Sequence of chain 1.A:
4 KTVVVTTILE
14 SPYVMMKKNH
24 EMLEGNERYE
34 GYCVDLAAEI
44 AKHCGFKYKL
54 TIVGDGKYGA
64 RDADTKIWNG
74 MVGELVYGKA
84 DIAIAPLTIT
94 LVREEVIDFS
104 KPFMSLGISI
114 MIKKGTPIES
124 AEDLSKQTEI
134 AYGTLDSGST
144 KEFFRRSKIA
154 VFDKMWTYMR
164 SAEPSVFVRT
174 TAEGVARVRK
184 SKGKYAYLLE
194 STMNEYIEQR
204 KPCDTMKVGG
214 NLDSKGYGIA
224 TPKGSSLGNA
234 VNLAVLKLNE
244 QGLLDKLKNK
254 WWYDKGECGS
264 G

Binding-site contacts:
Ligand atom N1 contacts residue PRO105 of chain 1.B at 3.1 Å (h-bond).
Ligand atom C10 contacts residue PRO105 of chain 1.B at 3.4 Å (hydrophobic).
Ligand atom C19 contacts residue PHE106 of chain 1.B at 3.1 Å (hydrophobic).
Ligand atom C16 contacts residue PRO105 of chain 1.A at 3.0 Å (hydrophobic).
Ligand atom C11 contacts residue PRO105 of chain 1.B at 3.5 Å (hydrophobic).
Ligand atom O4 contacts residue PRO105 of chain 1.A at 3.4 Å.
Ligand atom N3 contacts residue PRO105 of chain 1.A at 3.0 Å (h-bond).
Ligand atom C7 contacts residue SER108 of chain 1.A at 3.5 Å.
Ligand atom O1 contacts residue LYS104 of chain 1.B at 3.4 Å.
Ligand atom C15 contacts residue PRO105 of chain 1.B at 3.1 Å (hydrophobic).
Ligand atom C8 contacts residue SER108 of chain 1.B at 3.2 Å.
Ligand atom C10 contacts residue GLY219 of chain 1.B at 3.6 Å.
Ligand atom C4 contacts residue GLY219 of chain 1.A at 3.7 Å.
Ligand atom C1 contacts residue SER108 of chain 1.B at 3.7 Å.
Ligand atom C21 contacts residue SER108 of chain 1.A at 3.6 Å.
Ligand atom C18 contacts residue PHE106 of chain 1.B at 3.6 Å (hydrophobic).
Ligand atom N3 contacts residue LEU239 of chain 1.A at 3.6 Å.
Ligand atom C3 contacts residue PRO105 of chain 1.A at 3.4 Å (hydrophobic).
Ligand atom C3 contacts residue LYS218 of chain 1.A at 3.5 Å.
Ligand atom N4 contacts residue PRO105 of chain 1.A at 3.4 Å (h-bond).
Ligand atom C5 contacts residue PRO105 of chain 1.B at 3.6 Å (hydrophobic).
Ligand atom C19 contacts residue MET107 of chain 1.B at 3.6 Å (hydrophobic).
Ligand atom C19 contacts residue PRO105 of chain 1.B at 3.6 Å (hydrophobic).
Ligand atom C21 contacts residue MET107 of chain 1.A at 3.5 Å (hydrophobic).
Ligand atom C22 contacts residue PHE106 of chain 1.A at 3.1 Å (hydrophobic).
Ligand atom C21 contacts residue PHE106 of chain 1.A at 3.6 Å (hydrophobic).
Ligand atom C16 contacts residue ASN242 of chain 1.A at 3.7 Å.
Ligand atom C9 contacts residue LYS218 of chain 1.B at 3.5 Å.
Ligand atom C15 contacts residue ASN242 of chain 1.B at 3.6 Å.
Ligand atom N2 contacts residue PRO105 of chain 1.B at 3.4 Å (h-bond).
Ligand atom C10 contacts residue LYS218 of chain 1.B at 3.5 Å.
Ligand atom C12 contacts residue PRO105 of chain 1.A at 3.6 Å (hydrophobic).
Ligand atom C18 contacts residue SER108 of chain 1.B at 3.3 Å.
Ligand atom O1 contacts residue PRO105 of chain 1.B at 3.4 Å.
Ligand atom O4 contacts residue LYS104 of chain 1.A at 3.3 Å.
Ligand atom O3 contacts residue LEU239 of chain 1.A at 3.6 Å.
Ligand atom C18 contacts residue MET107 of chain 1.B at 3.5 Å (hydrophobic).
Ligand atom C2 contacts residue LYS218 of chain 1.A at 3.6 Å.
Ligand atom C4 contacts residue PRO105 of chain 1.A at 3.5 Å (hydrophobic).
Ligand atom C11 contacts residue GLY219 of chain 1.B at 3.6 Å.

This protein binds this small molecule.
Small molecule (SMILES): O=S1(=O)NCN(C2CC2)c2cc(CCc3ccc4c(c3)N(C3CC3)CNS4(=O)=O)ccc21

Sequence of chain 1.B:
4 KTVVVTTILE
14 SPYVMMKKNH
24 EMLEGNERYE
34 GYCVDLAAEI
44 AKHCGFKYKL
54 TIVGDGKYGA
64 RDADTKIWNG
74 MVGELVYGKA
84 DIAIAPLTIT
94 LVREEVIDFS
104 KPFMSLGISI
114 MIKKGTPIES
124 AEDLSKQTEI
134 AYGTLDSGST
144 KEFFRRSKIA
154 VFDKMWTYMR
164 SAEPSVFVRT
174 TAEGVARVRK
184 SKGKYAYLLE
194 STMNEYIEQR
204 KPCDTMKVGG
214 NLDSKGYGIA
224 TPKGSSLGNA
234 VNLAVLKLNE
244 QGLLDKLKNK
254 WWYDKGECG